Binding-site contacts:
Ligand atom O7 contacts residue ASN70 of chain 37.D at 3.3 Å (h-bond).
Ligand atom C8 contacts residue PRO31 of chain 37.D at 4.4 Å (hydrophobic).
Ligand atom C7 contacts residue PRO31 of chain 37.D at 3.1 Å (hydrophobic).
Ligand atom N2 contacts residue ASN32 of chain 37.D at 4.0 Å.
Ligand atom C3 contacts residue PRO31 of chain 37.D at 3.3 Å (hydrophobic).
Ligand atom O7 contacts residue PRO31 of chain 37.D at 3.1 Å (h-bond).
Ligand atom C6 contacts residue ARG33 of chain 37.D at 3.3 Å.
Ligand atom N2 contacts residue ASN70 of chain 37.D at 2.9 Å (h-bond).
Ligand atom N2 contacts residue PRO31 of chain 37.D at 2.5 Å (h-bond).
Ligand atom C8 contacts residue ASN70 of chain 37.D at 3.9 Å.
Ligand atom O7 contacts residue SER71 of chain 37.D at 3.8 Å.
Ligand atom O5 contacts residue ASN70 of chain 37.D at 2.4 Å (h-bond).
Ligand atom C3 contacts residue ASN70 of chain 37.D at 3.8 Å.
Ligand atom C5 contacts residue ARG33 of chain 37.D at 4.4 Å.
Ligand atom C2 contacts residue PRO31 of chain 37.D at 3.4 Å (hydrophobic).
Ligand atom C1 contacts residue ASN70 of chain 37.D at 1.4 Å.
Ligand atom C2 contacts residue ASN70 of chain 37.D at 2.5 Å.
Ligand atom O6 contacts residue ARG33 of chain 37.D at 3.2 Å (salt-bridge).
Ligand atom C1 contacts residue ASN32 of chain 37.D at 4.5 Å.
Ligand atom O3 contacts residue PRO31 of chain 37.D at 3.4 Å (h-bond).
Ligand atom C4 contacts residue ASN70 of chain 37.D at 4.2 Å.
Ligand atom C5 contacts residue ASN70 of chain 37.D at 3.7 Å.
Ligand atom C1 contacts residue ARG33 of chain 37.D at 4.3 Å.
Ligand atom O7 contacts residue SER29 of chain 37.D at 4.4 Å.
Ligand atom C7 contacts residue ASN70 of chain 37.D at 3.1 Å.
Ligand atom C1 contacts residue PRO31 of chain 37.D at 4.2 Å (hydrophobic).

The small molecule below binds the protein below.
Small molecule (SMILES): CC(=O)N[C@@H]1[C@@H](O)[C@H](O)[C@@H](CO)O[C@H]1O

Sequence of chain 37.D:
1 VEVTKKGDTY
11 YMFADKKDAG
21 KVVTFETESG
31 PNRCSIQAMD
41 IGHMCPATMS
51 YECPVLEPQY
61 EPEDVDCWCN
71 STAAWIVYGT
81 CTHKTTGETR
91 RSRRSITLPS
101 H